This protein binds this small molecule.
Small molecule (SMILES): CC(=O)N[C@H]1[C@H](O[C@H]2[C@H](O)[C@@H](NC(C)=O)CO[C@@H]2CO)O[C@H](CO)[C@@H](O)[C@@H]1O

Sequence of chain 15.K:
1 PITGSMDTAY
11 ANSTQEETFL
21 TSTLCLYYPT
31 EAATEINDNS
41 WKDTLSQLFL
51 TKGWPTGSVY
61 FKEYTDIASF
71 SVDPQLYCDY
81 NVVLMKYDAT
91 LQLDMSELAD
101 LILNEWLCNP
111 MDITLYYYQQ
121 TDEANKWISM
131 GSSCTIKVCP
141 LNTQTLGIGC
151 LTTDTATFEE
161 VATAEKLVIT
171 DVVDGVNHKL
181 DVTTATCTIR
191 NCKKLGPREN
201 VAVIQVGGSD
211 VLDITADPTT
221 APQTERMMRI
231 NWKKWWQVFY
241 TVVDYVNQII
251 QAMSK

Binding-site contacts:
Ligand atom C7 contacts residue ASN12 of chain 15.K at 3.9 Å.
Ligand atom O7 contacts residue ASN12 of chain 15.K at 3.6 Å.
Ligand atom N2 contacts residue ASN12 of chain 15.K at 3.8 Å.
Ligand atom C1 contacts residue ASN12 of chain 15.K at 2.2 Å.
Ligand atom O5 contacts residue ASN12 of chain 15.K at 2.8 Å (h-bond).
Ligand atom C2 contacts residue ASN12 of chain 15.K at 3.3 Å.
Ligand atom C5 contacts residue ASN12 of chain 15.K at 4.2 Å.